A protein and the small-molecule ligand that binds it are described below.
Small molecule (SMILES): CC[C@H](C)[C@H](NC(=O)CN)C(=O)NCC(=O)N[C@@H](Cc1ccccc1)C(=O)NCC(=O)N[C@@H](C)C(=O)N[C@H](C(=O)N[C@H](C(=O)N[C@@H](C)C=O)C(C)C)[C@@H](C)O

Sequence of chain 1.Q:
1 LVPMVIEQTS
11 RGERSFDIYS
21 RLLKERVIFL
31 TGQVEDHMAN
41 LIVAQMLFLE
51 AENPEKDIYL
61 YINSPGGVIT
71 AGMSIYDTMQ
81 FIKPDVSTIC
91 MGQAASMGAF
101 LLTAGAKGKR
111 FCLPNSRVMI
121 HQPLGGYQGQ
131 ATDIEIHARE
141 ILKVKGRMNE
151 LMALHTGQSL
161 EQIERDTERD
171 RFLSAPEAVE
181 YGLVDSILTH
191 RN

Sequence of chain 1.P:
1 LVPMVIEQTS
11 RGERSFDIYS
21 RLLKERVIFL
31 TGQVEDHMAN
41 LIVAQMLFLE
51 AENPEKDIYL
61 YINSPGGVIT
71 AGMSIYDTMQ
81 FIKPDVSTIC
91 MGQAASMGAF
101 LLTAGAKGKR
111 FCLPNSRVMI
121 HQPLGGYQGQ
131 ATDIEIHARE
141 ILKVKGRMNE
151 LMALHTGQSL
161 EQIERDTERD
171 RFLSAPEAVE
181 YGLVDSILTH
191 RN

Binding-site contacts:
Ligand atom C contacts residue TYR61 of chain 1.Q at 3.6 Å (hydrophobic).
Ligand atom N contacts residue TYR61 of chain 1.Q at 3.1 Å (h-bond).
Ligand atom CE2 contacts residue TYR61 of chain 1.Q at 3.6 Å (hydrophobic).
Ligand atom CG2 contacts residue LEU47 of chain 1.P at 3.7 Å (hydrophobic).
Ligand atom O contacts residue ARG191 of chain 1.Q at 2.9 Å (salt-bridge).
Ligand atom CB contacts residue LEU188 of chain 1.Q at 4.0 Å (hydrophobic).
Ligand atom CG1 contacts residue ALA51 of chain 1.P at 4.1 Å (hydrophobic).
Ligand atom CD1 contacts residue ARG21 of chain 1.Q at 3.4 Å.
Ligand atom CA contacts residue GLU25 of chain 1.Q at 3.7 Å.
Ligand atom CG1 contacts residue ALA51 of chain 1.P at 3.6 Å (hydrophobic).
Ligand atom CA contacts residue PHE81 of chain 1.P at 3.9 Å (hydrophobic).
Ligand atom CE2 contacts residue MET91 of chain 1.Q at 3.5 Å (hydrophobic).
Ligand atom CG2 contacts residue LEU22 of chain 1.Q at 3.9 Å (hydrophobic).
Ligand atom CD1 contacts residue PHE81 of chain 1.P at 3.5 Å (hydrophobic).
Ligand atom O contacts residue ALA51 of chain 1.P at 3.5 Å.
Ligand atom O contacts residue ARG191 of chain 1.Q at 2.4 Å (salt-bridge).
Ligand atom CG2 contacts residue PRO54 of chain 1.P at 4.0 Å (hydrophobic).
Ligand atom CG1 contacts residue GLU25 of chain 1.Q at 4.1 Å.
Ligand atom O contacts residue LEU47 of chain 1.P at 3.4 Å.
Ligand atom CG2 contacts residue ARG191 of chain 1.Q at 4.1 Å.
Ligand atom CE1 contacts residue PHE81 of chain 1.P at 4.0 Å (hydrophobic).
Ligand atom CD1 contacts residue GLU25 of chain 1.Q at 3.7 Å.
Ligand atom O contacts residue PRO54 of chain 1.P at 4.0 Å.
Ligand atom CG contacts residue TYR61 of chain 1.Q at 4.1 Å (hydrophobic).
Ligand atom C contacts residue ARG191 of chain 1.Q at 4.0 Å.
Ligand atom O contacts residue PHE81 of chain 1.P at 3.6 Å.
Ligand atom C contacts residue PHE81 of chain 1.P at 4.1 Å (hydrophobic).
Ligand atom CA contacts residue TYR61 of chain 1.Q at 3.0 Å (hydrophobic).
Ligand atom CG2 contacts residue PHE48 of chain 1.P at 3.9 Å (hydrophobic).
Ligand atom CZ contacts residue THR78 of chain 1.P at 3.9 Å.
Ligand atom C contacts residue ARG191 of chain 1.Q at 3.6 Å.
Ligand atom CA contacts residue ALA51 of chain 1.P at 4.2 Å (hydrophobic).
Ligand atom CD2 contacts residue TYR61 of chain 1.Q at 3.3 Å (hydrophobic).
Ligand atom CD2 contacts residue ILE89 of chain 1.Q at 4.2 Å (hydrophobic).
Ligand atom CB contacts residue PHE81 of chain 1.P at 4.0 Å (hydrophobic).
Ligand atom CA contacts residue ARG191 of chain 1.Q at 3.9 Å.
Ligand atom O contacts residue ARG191 of chain 1.Q at 2.9 Å (salt-bridge).
Ligand atom CZ contacts residue MET91 of chain 1.Q at 3.9 Å (hydrophobic).
Ligand atom C contacts residue PRO54 of chain 1.P at 3.8 Å (hydrophobic).
Ligand atom C contacts residue ARG191 of chain 1.Q at 4.0 Å.